A small-molecule ligand and the protein it binds are described below.
Small molecule (SMILES): CC(=O)N[C@@H]1[C@@H](O)[C@H](O)[C@@H](CO)O[C@H]1O

Sequence of chain 1.A:
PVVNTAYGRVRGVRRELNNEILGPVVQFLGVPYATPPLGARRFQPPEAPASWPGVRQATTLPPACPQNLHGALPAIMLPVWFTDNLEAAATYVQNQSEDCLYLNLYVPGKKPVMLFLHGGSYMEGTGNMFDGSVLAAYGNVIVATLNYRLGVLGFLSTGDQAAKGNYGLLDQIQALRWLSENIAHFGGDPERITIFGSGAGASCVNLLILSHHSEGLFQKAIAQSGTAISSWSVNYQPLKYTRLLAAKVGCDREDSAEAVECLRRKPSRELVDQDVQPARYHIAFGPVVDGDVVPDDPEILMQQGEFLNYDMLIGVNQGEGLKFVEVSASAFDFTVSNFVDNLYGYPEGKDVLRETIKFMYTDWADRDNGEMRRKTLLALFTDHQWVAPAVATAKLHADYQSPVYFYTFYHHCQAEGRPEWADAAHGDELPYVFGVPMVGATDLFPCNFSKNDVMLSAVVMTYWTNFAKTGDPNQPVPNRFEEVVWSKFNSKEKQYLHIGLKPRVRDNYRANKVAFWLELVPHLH

Binding-site contacts:
Ligand atom C1 contacts residue GLN450 of chain 1.A at 4.0 Å.
Ligand atom O7 contacts residue PHE485 of chain 1.A at 3.6 Å.
Ligand atom N2 contacts residue ASN484 of chain 1.A at 2.7 Å (h-bond).
Ligand atom N2 contacts residue GLN450 of chain 1.A at 4.2 Å.
Ligand atom O7 contacts residue SER486 of chain 1.A at 3.0 Å.
Ligand atom C5 contacts residue ASN484 of chain 1.A at 3.9 Å.
Ligand atom C1 contacts residue ASN484 of chain 1.A at 1.5 Å.
Ligand atom C7 contacts residue ASN484 of chain 1.A at 3.5 Å.
Ligand atom O5 contacts residue ASN484 of chain 1.A at 2.8 Å (h-bond).
Ligand atom C7 contacts residue PHE485 of chain 1.A at 4.4 Å (hydrophobic).
Ligand atom C3 contacts residue ASN484 of chain 1.A at 3.8 Å.
Ligand atom C4 contacts residue ASN484 of chain 1.A at 4.4 Å.
Ligand atom O7 contacts residue ASN484 of chain 1.A at 3.4 Å (h-bond).
Ligand atom C7 contacts residue SER486 of chain 1.A at 4.1 Å.
Ligand atom C8 contacts residue ASN484 of chain 1.A at 3.7 Å.
Ligand atom C2 contacts residue ASN484 of chain 1.A at 2.5 Å.